Binding-site contacts:
Ligand atom C6 contacts residue ILE778 of chain 1.A at 4.0 Å (hydrophobic).
Ligand atom C4 contacts residue TYR780 of chain 1.A at 4.5 Å (hydrophobic).
Ligand atom O7 contacts residue TYR780 of chain 1.A at 3.5 Å.
Ligand atom C7 contacts residue TYR780 of chain 1.A at 4.0 Å (hydrophobic).
Ligand atom C3 contacts residue ASN693 of chain 1.C at 3.8 Å.
Ligand atom N2 contacts residue ASN693 of chain 1.C at 2.9 Å (h-bond).
Ligand atom C3 contacts residue TYR780 of chain 1.A at 4.2 Å (hydrophobic).
Ligand atom C1 contacts residue ASN693 of chain 1.C at 1.4 Å.
Ligand atom O6 contacts residue ASN693 of chain 1.C at 4.4 Å.
Ligand atom O3 contacts residue TYR780 of chain 1.A at 3.1 Å.
Ligand atom C5 contacts residue ASN693 of chain 1.C at 3.7 Å.
Ligand atom N2 contacts residue TYR780 of chain 1.A at 3.9 Å.
Ligand atom C7 contacts residue ASN693 of chain 1.C at 3.3 Å.
Ligand atom C4 contacts residue ASN693 of chain 1.C at 4.3 Å.
Ligand atom C2 contacts residue ASN693 of chain 1.C at 2.5 Å.
Ligand atom O5 contacts residue ASN693 of chain 1.C at 2.4 Å (h-bond).
Ligand atom C8 contacts residue ASN693 of chain 1.C at 4.4 Å.
Ligand atom O6 contacts residue ILE778 of chain 1.A at 4.2 Å.
Ligand atom C8 contacts residue TYR780 of chain 1.A at 4.2 Å (hydrophobic).
Ligand atom C4 contacts residue ILE778 of chain 1.A at 4.2 Å (hydrophobic).
Ligand atom O7 contacts residue ASN693 of chain 1.C at 3.1 Å (h-bond).
Ligand atom C2 contacts residue TYR780 of chain 1.A at 4.0 Å (hydrophobic).

Sequence of chain 1.C:
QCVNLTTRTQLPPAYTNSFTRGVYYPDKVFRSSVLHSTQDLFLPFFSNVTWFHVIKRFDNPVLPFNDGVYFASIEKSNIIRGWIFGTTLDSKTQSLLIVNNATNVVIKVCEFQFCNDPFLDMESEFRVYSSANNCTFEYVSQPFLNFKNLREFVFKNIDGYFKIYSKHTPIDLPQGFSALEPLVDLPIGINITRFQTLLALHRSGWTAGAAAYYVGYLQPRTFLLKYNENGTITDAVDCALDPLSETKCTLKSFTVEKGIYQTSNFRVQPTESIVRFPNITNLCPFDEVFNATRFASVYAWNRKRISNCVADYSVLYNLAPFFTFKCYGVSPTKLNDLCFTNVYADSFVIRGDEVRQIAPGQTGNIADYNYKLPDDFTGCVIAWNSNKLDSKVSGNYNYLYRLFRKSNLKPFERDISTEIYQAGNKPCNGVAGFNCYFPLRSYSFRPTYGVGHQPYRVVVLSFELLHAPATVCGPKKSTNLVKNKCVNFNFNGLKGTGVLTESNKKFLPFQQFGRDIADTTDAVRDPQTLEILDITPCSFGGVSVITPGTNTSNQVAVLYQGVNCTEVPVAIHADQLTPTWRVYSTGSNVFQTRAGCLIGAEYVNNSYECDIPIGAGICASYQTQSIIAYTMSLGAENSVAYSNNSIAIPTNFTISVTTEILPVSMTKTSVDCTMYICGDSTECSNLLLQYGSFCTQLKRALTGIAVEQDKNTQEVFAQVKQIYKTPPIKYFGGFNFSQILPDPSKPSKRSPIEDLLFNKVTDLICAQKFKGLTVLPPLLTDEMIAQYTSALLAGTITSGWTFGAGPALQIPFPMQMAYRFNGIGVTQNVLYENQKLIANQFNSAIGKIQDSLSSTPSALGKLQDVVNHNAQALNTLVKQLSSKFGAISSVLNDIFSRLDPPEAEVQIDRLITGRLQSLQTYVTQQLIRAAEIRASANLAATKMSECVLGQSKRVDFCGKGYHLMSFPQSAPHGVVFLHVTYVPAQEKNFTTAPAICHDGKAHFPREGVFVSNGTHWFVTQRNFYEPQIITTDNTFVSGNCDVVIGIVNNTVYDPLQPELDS

Sequence of chain 1.A:
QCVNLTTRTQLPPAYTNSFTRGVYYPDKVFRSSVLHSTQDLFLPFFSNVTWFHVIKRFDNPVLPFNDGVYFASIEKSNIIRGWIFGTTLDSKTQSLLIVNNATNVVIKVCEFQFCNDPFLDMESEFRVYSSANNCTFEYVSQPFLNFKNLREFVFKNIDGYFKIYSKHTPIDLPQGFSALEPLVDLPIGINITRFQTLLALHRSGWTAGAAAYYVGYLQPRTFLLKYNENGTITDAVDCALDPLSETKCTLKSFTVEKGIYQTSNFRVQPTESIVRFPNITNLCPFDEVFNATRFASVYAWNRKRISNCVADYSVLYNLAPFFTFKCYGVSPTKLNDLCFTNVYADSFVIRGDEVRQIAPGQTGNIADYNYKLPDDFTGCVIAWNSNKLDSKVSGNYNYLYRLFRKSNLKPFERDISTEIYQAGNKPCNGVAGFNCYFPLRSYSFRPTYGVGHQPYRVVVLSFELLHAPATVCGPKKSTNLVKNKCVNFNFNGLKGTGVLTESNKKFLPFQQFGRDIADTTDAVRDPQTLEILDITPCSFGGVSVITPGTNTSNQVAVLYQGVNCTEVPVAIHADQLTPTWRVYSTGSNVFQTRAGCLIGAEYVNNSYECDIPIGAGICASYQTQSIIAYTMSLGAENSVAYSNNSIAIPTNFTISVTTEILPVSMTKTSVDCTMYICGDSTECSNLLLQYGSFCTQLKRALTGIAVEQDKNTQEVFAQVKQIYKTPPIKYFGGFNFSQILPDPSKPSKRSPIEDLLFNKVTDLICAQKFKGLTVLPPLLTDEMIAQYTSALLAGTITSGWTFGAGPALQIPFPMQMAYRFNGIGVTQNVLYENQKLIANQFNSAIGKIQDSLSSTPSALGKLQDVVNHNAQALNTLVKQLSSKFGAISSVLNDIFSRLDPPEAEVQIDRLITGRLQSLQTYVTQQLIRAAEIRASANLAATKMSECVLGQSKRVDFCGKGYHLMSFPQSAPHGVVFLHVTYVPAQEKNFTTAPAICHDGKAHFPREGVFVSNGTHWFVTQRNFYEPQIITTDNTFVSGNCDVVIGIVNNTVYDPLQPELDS

This small molecule binds to this protein.
Small molecule (SMILES): CC(=O)N[C@H]1[C@H](O[C@H]2[C@H](O)[C@@H](NC(C)=O)CO[C@@H]2CO)O[C@H](CO)[C@@H](O)[C@@H]1O